Binding-site contacts:
Ligand atom C3 contacts residue TYR1407 of chain 1.B at 3.7 Å (hydrophobic).
Ligand atom C6 contacts residue LEU1115 of chain 1.B at 3.7 Å (hydrophobic).
Ligand atom O3 contacts residue MET1243 of chain 1.B at 3.7 Å.
Ligand atom O6 contacts residue PHE1067 of chain 1.B at 3.6 Å.
Ligand atom C2 contacts residue TYR1407 of chain 1.B at 3.8 Å (hydrophobic).
Ligand atom O5 contacts residue PHE1067 of chain 1.B at 3.7 Å.
Ligand atom O3 contacts residue LYS1242 of chain 1.B at 3.0 Å (salt-bridge).
Ligand atom O6 contacts residue ARG1123 of chain 1.B at 3.2 Å (salt-bridge).
Ligand atom O2 contacts residue MET1243 of chain 1.B at 3.2 Å (h-bond).
Ligand atom O3 contacts residue TYR1407 of chain 1.B at 3.0 Å (h-bond).
Ligand atom C1 contacts residue TYR1424 of chain 1.B at 3.8 Å (hydrophobic).
Ligand atom O5 contacts residue HIS1066 of chain 1.B at 3.7 Å.
Ligand atom O2 contacts residue ASP1207 of chain 1.B at 3.8 Å.
Ligand atom C2 contacts residue ASP1503 of chain 1.B at 3.3 Å.
Ligand atom O6 contacts residue ASN1114 of chain 1.B at 3.3 Å (h-bond).
Ligand atom O4 contacts residue TYR1071 of chain 1.B at 3.0 Å.
Ligand atom O2 contacts residue ARG1208 of chain 1.B at 3.5 Å (salt-bridge).
Ligand atom O6 contacts residue MET1072 of chain 1.B at 3.1 Å.
Ligand atom O3 contacts residue ARG1208 of chain 1.B at 3.7 Å.
Ligand atom C3 contacts residue ASN1409 of chain 1.B at 3.9 Å.
Ligand atom O2 contacts residue LYS1242 of chain 1.B at 3.4 Å (salt-bridge).
Ligand atom C6 contacts residue TYR1071 of chain 1.B at 3.8 Å (hydrophobic).
Ligand atom C2 contacts residue ASP1207 of chain 1.B at 3.7 Å.
Ligand atom O2 contacts residue ASP1241 of chain 1.B at 3.4 Å (salt-bridge).
Ligand atom C1 contacts residue ASP1241 of chain 1.B at 3.5 Å.
Ligand atom C2 contacts residue HIS1066 of chain 1.B at 3.6 Å.
Ligand atom O6 contacts residue TRP1075 of chain 1.B at 3.5 Å.
Ligand atom C2 contacts residue TYR1424 of chain 1.B at 3.8 Å (hydrophobic).
Ligand atom O6 contacts residue TYR1071 of chain 1.B at 3.4 Å.
Ligand atom C4 contacts residue LEU1206 of chain 1.B at 3.6 Å (hydrophobic).
Ligand atom C1 contacts residue ASP1207 of chain 1.B at 3.6 Å.
Ligand atom O6 contacts residue LEU1115 of chain 1.B at 3.1 Å.
Ligand atom O3 contacts residue TYR1424 of chain 1.B at 3.7 Å.
Ligand atom C6 contacts residue TRP1075 of chain 1.B at 3.9 Å (hydrophobic).
Ligand atom O2 contacts residue ASP1503 of chain 1.B at 2.6 Å (salt-bridge).
Ligand atom O6 contacts residue ASN1125 of chain 1.B at 3.4 Å (h-bond).
Ligand atom O2 contacts residue TYR1407 of chain 1.B at 2.6 Å (h-bond).
Ligand atom C2 contacts residue ASP1241 of chain 1.B at 3.5 Å.
Ligand atom C6 contacts residue LEU1206 of chain 1.B at 3.7 Å (hydrophobic).
Ligand atom C1 contacts residue HIS1066 of chain 1.B at 3.6 Å.

This protein binds this small molecule.
Small molecule (SMILES): OC[C@H]1O[C@H](O[C@H]2[C@H](O)[C@@H](O)[C@@H](O[C@H]3[C@H](O)[C@@H](O)[C@@H](O[C@H]4[C@H](O)[C@@H](O)[C@@H](O[C@H]5[C@H](O)[C@@H](O)[C@@H](O)O[C@@H]5CO)O[C@@H]4CO)O[C@@H]3CO)O[C@@H]2CO)[C@H](O)[C@@H](O)[C@@H]1O

Sequence of chain 1.B:
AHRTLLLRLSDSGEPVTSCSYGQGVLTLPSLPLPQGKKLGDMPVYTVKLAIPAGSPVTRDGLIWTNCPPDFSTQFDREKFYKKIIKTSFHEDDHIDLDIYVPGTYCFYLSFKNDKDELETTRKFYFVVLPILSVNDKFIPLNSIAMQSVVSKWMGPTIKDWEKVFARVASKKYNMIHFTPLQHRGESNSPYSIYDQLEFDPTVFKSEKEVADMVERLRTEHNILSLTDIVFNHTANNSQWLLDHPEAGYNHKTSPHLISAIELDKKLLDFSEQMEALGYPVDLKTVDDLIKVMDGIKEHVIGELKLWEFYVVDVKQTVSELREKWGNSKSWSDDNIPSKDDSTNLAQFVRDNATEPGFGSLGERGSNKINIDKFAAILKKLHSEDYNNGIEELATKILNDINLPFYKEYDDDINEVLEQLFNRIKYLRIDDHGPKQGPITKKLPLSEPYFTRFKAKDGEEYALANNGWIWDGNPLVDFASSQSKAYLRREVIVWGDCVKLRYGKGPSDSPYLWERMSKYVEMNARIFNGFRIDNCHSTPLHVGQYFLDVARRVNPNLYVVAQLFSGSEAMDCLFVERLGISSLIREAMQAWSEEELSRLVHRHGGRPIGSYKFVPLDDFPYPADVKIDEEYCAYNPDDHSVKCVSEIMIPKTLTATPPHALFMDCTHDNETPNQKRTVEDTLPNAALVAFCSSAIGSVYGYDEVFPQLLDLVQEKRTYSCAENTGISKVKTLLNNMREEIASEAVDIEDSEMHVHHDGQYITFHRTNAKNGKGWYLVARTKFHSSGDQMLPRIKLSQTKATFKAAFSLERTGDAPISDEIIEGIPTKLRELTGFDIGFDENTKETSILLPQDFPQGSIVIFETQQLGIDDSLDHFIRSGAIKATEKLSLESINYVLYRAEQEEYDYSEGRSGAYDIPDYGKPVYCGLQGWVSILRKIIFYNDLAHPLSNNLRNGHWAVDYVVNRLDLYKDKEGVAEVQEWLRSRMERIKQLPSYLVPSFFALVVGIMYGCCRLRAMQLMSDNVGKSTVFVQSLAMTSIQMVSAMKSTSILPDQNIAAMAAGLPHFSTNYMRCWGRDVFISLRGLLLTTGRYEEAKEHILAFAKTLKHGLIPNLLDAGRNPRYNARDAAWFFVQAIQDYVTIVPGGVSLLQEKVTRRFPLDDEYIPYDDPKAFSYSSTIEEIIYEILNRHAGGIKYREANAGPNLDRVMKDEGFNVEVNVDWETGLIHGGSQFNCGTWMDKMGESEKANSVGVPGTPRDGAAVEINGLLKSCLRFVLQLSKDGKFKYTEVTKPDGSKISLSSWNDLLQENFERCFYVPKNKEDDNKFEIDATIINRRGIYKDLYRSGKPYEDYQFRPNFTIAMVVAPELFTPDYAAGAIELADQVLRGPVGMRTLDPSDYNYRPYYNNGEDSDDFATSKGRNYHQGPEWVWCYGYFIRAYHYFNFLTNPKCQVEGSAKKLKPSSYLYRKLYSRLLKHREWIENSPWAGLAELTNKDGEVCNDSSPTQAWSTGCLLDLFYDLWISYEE